Sequence of chain 1.A:
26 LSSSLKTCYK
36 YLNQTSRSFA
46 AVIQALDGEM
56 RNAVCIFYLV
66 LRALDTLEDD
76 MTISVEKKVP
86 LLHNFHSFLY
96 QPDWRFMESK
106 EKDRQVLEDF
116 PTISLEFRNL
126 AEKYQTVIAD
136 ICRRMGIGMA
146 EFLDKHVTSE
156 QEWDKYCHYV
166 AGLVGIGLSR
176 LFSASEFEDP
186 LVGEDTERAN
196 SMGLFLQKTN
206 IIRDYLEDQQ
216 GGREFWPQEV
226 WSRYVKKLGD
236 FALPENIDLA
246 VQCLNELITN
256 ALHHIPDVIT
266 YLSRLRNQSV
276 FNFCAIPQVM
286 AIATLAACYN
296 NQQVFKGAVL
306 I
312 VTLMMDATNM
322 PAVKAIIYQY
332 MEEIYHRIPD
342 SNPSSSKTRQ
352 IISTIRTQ

A protein and the small-molecule ligand that binds it are described below.
Small molecule (SMILES): COCCCOc1ccc(C#C[C@@]2(O)CN3CCC2CC3)c(Cc2ccccc2)n1

Binding-site contacts:
Ligand atom OAV contacts residue LEU173 of chain 1.A at 3.7 Å.
Ligand atom CAN contacts residue LEU173 of chain 1.A at 3.8 Å (hydrophobic).
Ligand atom OAV contacts residue GLY170 of chain 1.A at 3.5 Å.
Ligand atom CAN contacts residue LEU201 of chain 1.A at 3.6 Å (hydrophobic).
Ligand atom CAA contacts residue CYS279 of chain 1.A at 3.7 Å (hydrophobic).
Ligand atom OAB contacts residue LEU66 of chain 1.A at 3.4 Å.
Ligand atom CAG contacts residue PHE278 of chain 1.A at 3.6 Å (hydrophobic).
Ligand atom CAI contacts residue TYR63 of chain 1.A at 3.9 Å (hydrophobic).
Ligand atom CAS contacts residue PHE44 of chain 1.A at 3.8 Å (hydrophobic).
Ligand atom CAZ contacts residue LEU201 of chain 1.A at 3.8 Å (hydrophobic).
Ligand atom CAM contacts residue MET197 of chain 1.A at 3.8 Å (hydrophobic).
Ligand atom CAH contacts residue TYR63 of chain 1.A at 3.8 Å (hydrophobic).
Ligand atom CAK contacts residue ALA166 of chain 1.A at 3.5 Å (hydrophobic).
Ligand atom CAL contacts residue MET197 of chain 1.A at 3.6 Å (hydrophobic).
Ligand atom CAE contacts residue VAL59 of chain 1.A at 3.8 Å (hydrophobic).
Ligand atom CAR contacts residue ARG67 of chain 1.A at 3.2 Å.
Ligand atom CAF contacts residue TYR63 of chain 1.A at 3.7 Å (hydrophobic).
Ligand atom CAE contacts residue TYR63 of chain 1.A at 3.8 Å (hydrophobic).
Ligand atom CAR contacts residue ASP70 of chain 1.A at 3.0 Å.
Ligand atom CAJ contacts residue ALA166 of chain 1.A at 3.9 Å (hydrophobic).
Ligand atom CAI contacts residue PHE44 of chain 1.A at 3.8 Å (hydrophobic).
Ligand atom CAY contacts residue VAL169 of chain 1.A at 3.8 Å (hydrophobic).
Ligand atom CAI contacts residue PHE278 of chain 1.A at 3.8 Å (hydrophobic).
Ligand atom CAH contacts residue VAL169 of chain 1.A at 3.5 Å (hydrophobic).
Ligand atom OAW contacts residue GLY198 of chain 1.A at 3.9 Å.
Ligand atom CAF contacts residue LEU66 of chain 1.A at 3.8 Å (hydrophobic).
Ligand atom CAT contacts residue ASP70 of chain 1.A at 3.5 Å.
Ligand atom CAA contacts residue PHE177 of chain 1.A at 3.7 Å (hydrophobic).
Ligand atom CAJ contacts residue VAL169 of chain 1.A at 3.7 Å (hydrophobic).
Ligand atom CAG contacts residue ILE48 of chain 1.A at 3.8 Å (hydrophobic).
Ligand atom CAE contacts residue LEU173 of chain 1.A at 3.8 Å (hydrophobic).
Ligand atom CAX contacts residue TYR63 of chain 1.A at 3.8 Å (hydrophobic).
Ligand atom OAW contacts residue LEU201 of chain 1.A at 3.5 Å.
Ligand atom CAK contacts residue VAL169 of chain 1.A at 3.7 Å (hydrophobic).
Ligand atom NBC contacts residue ASP70 of chain 1.A at 3.1 Å (salt-bridge).
Ligand atom CAO contacts residue TYR63 of chain 1.A at 3.3 Å (hydrophobic).
Ligand atom CAA contacts residue TYR266 of chain 1.A at 3.2 Å (hydrophobic).
Ligand atom CAP contacts residue ARG67 of chain 1.A at 3.4 Å.
Ligand atom CAA contacts residue GLY170 of chain 1.A at 3.9 Å.
Ligand atom CAG contacts residue VAL59 of chain 1.A at 3.7 Å (hydrophobic).